Binding-site contacts:
Ligand atom C61 contacts residue PHE104 of chain 2.A at 3.6 Å (hydrophobic).
Ligand atom O62 contacts residue HIS231 of chain 2.A at 3.1 Å (h-bond).
Ligand atom N1 contacts residue PRO243 of chain 2.A at 3.0 Å (h-bond).
Ligand atom O4 contacts residue ZN1 of chain 2.I at 2.0 Å.
Ligand atom C5 contacts residue HIS14 of chain 2.A at 3.8 Å.
Ligand atom O62 contacts residue PRO243 of chain 2.A at 3.1 Å (h-bond).
Ligand atom O4 contacts residue KCX97 of chain 2.A at 2.9 Å (h-bond).
Ligand atom O5 contacts residue HIS131 of chain 2.A at 3.0 Å (h-bond).
Ligand atom O62 contacts residue ALA229 of chain 2.A at 3.6 Å.
Ligand atom O62 contacts residue ARG16 of chain 2.A at 2.8 Å (salt-bridge).
Ligand atom N3 contacts residue ARG202 of chain 2.A at 2.7 Å (salt-bridge).
Ligand atom C61 contacts residue ALA229 of chain 2.A at 3.7 Å (hydrophobic).
Ligand atom O4 contacts residue ASP227 of chain 2.A at 3.0 Å (salt-bridge).
Ligand atom O61 contacts residue HIS14 of chain 2.A at 3.2 Å (h-bond).
Ligand atom C4 contacts residue ZN1 of chain 2.J at 2.5 Å.
Ligand atom C5 contacts residue ZN1 of chain 2.I at 3.6 Å.
Ligand atom C61 contacts residue ARG16 of chain 2.A at 3.5 Å.
Ligand atom O5 contacts residue ZN1 of chain 2.J at 2.3 Å.
Ligand atom C4 contacts residue ZN1 of chain 2.I at 3.0 Å.
Ligand atom O2 contacts residue VAL201 of chain 2.A at 3.6 Å.
Ligand atom N3 contacts residue ASP227 of chain 2.A at 2.8 Å (salt-bridge).
Ligand atom O4 contacts residue ZN1 of chain 2.J at 2.3 Å.
Ligand atom O5 contacts residue THR103 of chain 2.A at 2.6 Å (h-bond).
Ligand atom C2 contacts residue ARG202 of chain 2.A at 3.5 Å.
Ligand atom C2 contacts residue GLY244 of chain 2.A at 3.6 Å.
Ligand atom O61 contacts residue ARG16 of chain 2.A at 2.9 Å (salt-bridge).
Ligand atom C2 contacts residue PRO243 of chain 2.A at 3.5 Å (hydrophobic).
Ligand atom O2 contacts residue PRO243 of chain 2.A at 3.1 Å.
Ligand atom O4 contacts residue HIS12 of chain 2.A at 3.6 Å (h-bond).
Ligand atom C5 contacts residue THR103 of chain 2.A at 3.5 Å.
Ligand atom O61 contacts residue ASN46 of chain 2.A at 2.9 Å (h-bond).
Ligand atom O4 contacts residue HIS14 of chain 2.A at 3.6 Å (h-bond).
Ligand atom O61 contacts residue PHE104 of chain 2.A at 3.5 Å.
Ligand atom O5 contacts residue KCX97 of chain 2.A at 3.6 Å (h-bond).
Ligand atom O2 contacts residue GLY244 of chain 2.A at 3.1 Å (h-bond).
Ligand atom C4 contacts residue THR103 of chain 2.A at 3.5 Å.
Ligand atom C4 contacts residue KCX97 of chain 2.A at 3.3 Å.
Ligand atom O2 contacts residue ARG202 of chain 2.A at 2.8 Å (salt-bridge).
Ligand atom O62 contacts residue PHE104 of chain 2.A at 3.4 Å.
Ligand atom O4 contacts residue HIS155 of chain 2.A at 3.4 Å (h-bond).

Sequence of chain 2.A:
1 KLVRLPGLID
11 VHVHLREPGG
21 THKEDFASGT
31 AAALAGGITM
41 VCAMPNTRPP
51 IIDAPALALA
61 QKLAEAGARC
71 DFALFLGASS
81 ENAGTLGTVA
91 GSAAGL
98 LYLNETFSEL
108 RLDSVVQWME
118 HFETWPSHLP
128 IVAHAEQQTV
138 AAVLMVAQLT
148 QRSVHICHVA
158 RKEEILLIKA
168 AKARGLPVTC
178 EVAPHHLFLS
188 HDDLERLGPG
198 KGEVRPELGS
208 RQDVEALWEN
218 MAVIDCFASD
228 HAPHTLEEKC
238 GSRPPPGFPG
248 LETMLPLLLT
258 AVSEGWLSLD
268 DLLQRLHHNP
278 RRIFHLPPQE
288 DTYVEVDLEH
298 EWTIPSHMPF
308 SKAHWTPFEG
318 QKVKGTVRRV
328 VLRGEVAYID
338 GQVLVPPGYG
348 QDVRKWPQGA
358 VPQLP

This small molecule binds to this protein.
Small molecule (SMILES): NC(=O)N[C@@H](CC(=O)O)C(=O)O